Binding-site contacts:
Ligand atom C5 contacts residue NAP1 of chain 1.J at 3.8 Å.
Ligand atom NAB contacts residue TYR194 of chain 1.B at 2.9 Å (h-bond).
Ligand atom CAD contacts residue GLY225 of chain 1.B at 3.6 Å.
Ligand atom NAA contacts residue NAP1 of chain 1.J at 3.2 Å (h-bond).
Ligand atom C2 contacts residue SER115 of chain 1.B at 3.8 Å.
Ligand atom CAF contacts residue NAP1 of chain 1.J at 3.9 Å.
Ligand atom CAF contacts residue GLY225 of chain 1.B at 3.5 Å.
Ligand atom CAJ contacts residue PHE117 of chain 1.B at 3.9 Å (hydrophobic).
Ligand atom CAC contacts residue TRP241 of chain 1.B at 3.4 Å (hydrophobic).
Ligand atom NAB contacts residue NAP1 of chain 1.J at 3.6 Å.
Ligand atom C6 contacts residue PHE117 of chain 1.B at 3.6 Å (hydrophobic).
Ligand atom CAD contacts residue VAL226 of chain 1.B at 3.8 Å (hydrophobic).
Ligand atom NAM contacts residue ARG34 of chain 1.B at 3.3 Å (salt-bridge).
Ligand atom CAH contacts residue NAP1 of chain 1.J at 3.6 Å.
Ligand atom CAH contacts residue PHE117 of chain 1.B at 3.9 Å (hydrophobic).
Ligand atom NAM contacts residue NAP1 of chain 1.J at 3.3 Å (h-bond).
Ligand atom CAH contacts residue ARG34 of chain 1.B at 3.7 Å.
Ligand atom CAI contacts residue NAP1 of chain 1.J at 3.5 Å.
Ligand atom N3 contacts residue NAP1 of chain 1.J at 2.7 Å (h-bond).
Ligand atom CAJ contacts residue NAP1 of chain 1.J at 3.4 Å.
Ligand atom CAE contacts residue TRP241 of chain 1.B at 3.5 Å (hydrophobic).
Ligand atom NAM contacts residue PHE117 of chain 1.B at 3.9 Å.
Ligand atom C4 contacts residue PHE117 of chain 1.B at 3.6 Å (hydrophobic).
Ligand atom C5 contacts residue PHE117 of chain 1.B at 3.6 Å (hydrophobic).
Ligand atom C6 contacts residue TYR194 of chain 1.B at 3.8 Å (hydrophobic).
Ligand atom CAF contacts residue VAL226 of chain 1.B at 3.9 Å (hydrophobic).
Ligand atom NAA contacts residue PHE117 of chain 1.B at 3.5 Å.
Ligand atom N1 contacts residue NAP1 of chain 1.J at 2.8 Å (h-bond).
Ligand atom CAH contacts residue LEU228 of chain 1.B at 3.7 Å (hydrophobic).
Ligand atom N3 contacts residue PHE117 of chain 1.B at 3.7 Å.
Ligand atom C6 contacts residue NAP1 of chain 1.J at 3.7 Å.
Ligand atom C2 contacts residue NAP1 of chain 1.J at 3.4 Å.
Ligand atom C4 contacts residue NAP1 of chain 1.J at 3.3 Å.
Ligand atom N1 contacts residue PHE117 of chain 1.B at 3.6 Å.
Ligand atom N1 contacts residue TYR194 of chain 1.B at 3.7 Å.
Ligand atom CAQ contacts residue NAP1 of chain 1.J at 3.5 Å.
Ligand atom NAB contacts residue PHE117 of chain 1.B at 3.7 Å.
Ligand atom CAQ contacts residue PHE117 of chain 1.B at 3.6 Å (hydrophobic).
Ligand atom NAA contacts residue SER115 of chain 1.B at 2.8 Å (h-bond).
Ligand atom C2 contacts residue PHE117 of chain 1.B at 3.3 Å (hydrophobic).

Sequence of chain 1.B:
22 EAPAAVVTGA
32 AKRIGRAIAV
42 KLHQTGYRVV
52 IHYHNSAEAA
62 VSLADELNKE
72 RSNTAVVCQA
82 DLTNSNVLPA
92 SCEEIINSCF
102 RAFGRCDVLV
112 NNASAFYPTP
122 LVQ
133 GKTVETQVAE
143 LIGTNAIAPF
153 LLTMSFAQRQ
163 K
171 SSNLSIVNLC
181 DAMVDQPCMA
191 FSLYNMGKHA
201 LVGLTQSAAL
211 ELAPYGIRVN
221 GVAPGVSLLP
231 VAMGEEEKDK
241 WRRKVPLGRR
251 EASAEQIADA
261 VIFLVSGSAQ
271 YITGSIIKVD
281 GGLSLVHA

A protein and the small-molecule ligand that binds it are described below.
Small molecule (SMILES): Nc1nc(N)c2c(CCc3ccccc3)c[nH]c2n1